Sequence of chain 1.A:
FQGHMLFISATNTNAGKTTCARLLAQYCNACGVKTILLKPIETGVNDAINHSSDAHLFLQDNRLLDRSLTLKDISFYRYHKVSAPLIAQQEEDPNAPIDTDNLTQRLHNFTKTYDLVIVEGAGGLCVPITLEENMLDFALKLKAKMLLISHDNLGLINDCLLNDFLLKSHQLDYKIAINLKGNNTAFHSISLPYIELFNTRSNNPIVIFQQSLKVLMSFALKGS

A small-molecule ligand and the protein it binds are described below.
Small molecule (SMILES): Nc1ncnc2c1ncn2[C@@H]1O[C@H](CO[P](=O)(O)O[P](=O)(O)NP(=O)(O)O)[C@@H](O)[C@H]1O

Binding-site contacts:
Ligand atom O1B contacts residue ASN32 of chain 1.A at 3.4 Å (h-bond).
Ligand atom O1B contacts residue LYS35 of chain 1.A at 3.0 Å (salt-bridge).
Ligand atom N7 contacts residue ASN197 of chain 1.A at 2.9 Å (h-bond).
Ligand atom O3A contacts residue GLY34 of chain 1.A at 3.4 Å (h-bond).
Ligand atom C8 contacts residue THR37 of chain 1.A at 3.3 Å.
Ligand atom N6 contacts residue ASN197 of chain 1.A at 3.0 Å (h-bond).
Ligand atom PG contacts residue MG1 of chain 1.D at 3.2 Å.
Ligand atom O3G contacts residue LYS35 of chain 1.A at 2.8 Å (salt-bridge).
Ligand atom O3A contacts residue ASN32 of chain 1.A at 3.6 Å.
Ligand atom O1B contacts residue GLY34 of chain 1.A at 3.1 Å (h-bond).
Ligand atom C5' contacts residue ASN32 of chain 1.A at 3.5 Å.
Ligand atom O1B contacts residue ALA33 of chain 1.A at 3.5 Å (h-bond).
Ligand atom O2B contacts residue MG1 of chain 1.D at 2.1 Å.
Ligand atom O2A contacts residue GLY34 of chain 1.A at 3.4 Å.
Ligand atom PB contacts residue ASN32 of chain 1.A at 3.8 Å.
Ligand atom O1G contacts residue THR31 of chain 1.A at 3.6 Å (h-bond).
Ligand atom N6 contacts residue LYS199 of chain 1.A at 3.7 Å.
Ligand atom N3B contacts residue ASN32 of chain 1.A at 3.0 Å (h-bond).
Ligand atom PG contacts residue LYS35 of chain 1.A at 3.7 Å.
Ligand atom C2' contacts residue THR37 of chain 1.A at 3.8 Å.
Ligand atom O2G contacts residue GLU138 of chain 1.A at 2.9 Å (salt-bridge).
Ligand atom O2G contacts residue LYS57 of chain 1.A at 3.4 Å (salt-bridge).
Ligand atom O3G contacts residue THR31 of chain 1.A at 2.8 Å (h-bond).
Ligand atom O2B contacts residue LYS35 of chain 1.A at 3.4 Å (salt-bridge).
Ligand atom O2G contacts residue ASP72 of chain 1.A at 3.0 Å (salt-bridge).
Ligand atom O2A contacts residue THR36 of chain 1.A at 3.4 Å (h-bond).
Ligand atom O2G contacts residue LYS35 of chain 1.A at 3.7 Å.
Ligand atom N3B contacts residue MG1 of chain 1.D at 3.3 Å.
Ligand atom O2G contacts residue MG1 of chain 1.D at 2.0 Å.
Ligand atom PB contacts residue MG1 of chain 1.D at 3.2 Å.
Ligand atom O2A contacts residue THR37 of chain 1.A at 2.7 Å (h-bond).
Ligand atom N7 contacts residue THR37 of chain 1.A at 3.6 Å.
Ligand atom O3G contacts residue ASN32 of chain 1.A at 3.5 Å (h-bond).
Ligand atom PG contacts residue THR31 of chain 1.A at 3.7 Å.
Ligand atom O2B contacts residue THR36 of chain 1.A at 2.8 Å (h-bond).
Ligand atom C6 contacts residue LYS199 of chain 1.A at 3.6 Å.
Ligand atom O1G contacts residue ASN32 of chain 1.A at 3.7 Å.
Ligand atom PB contacts residue LYS35 of chain 1.A at 3.5 Å.
Ligand atom C8 contacts residue ASN197 of chain 1.A at 3.7 Å.
Ligand atom O2B contacts residue GLU138 of chain 1.A at 3.2 Å (salt-bridge).